A protein and the small-molecule ligand that binds it are described below.
Small molecule (SMILES): CC(=O)N[C@H]1[C@H](O[C@H]2[C@H](O)[C@@H](NC(C)=O)CO[C@@H]2CO[C@@H]2O[C@@H](C)[C@@H](O)[C@@H](O)[C@@H]2O)O[C@H](CO)[C@@H](O[C@@H]2O[C@H](CO)[C@@H](O)[C@H](O)[C@@H]2O)[C@@H]1O

Sequence of chain 1.B:
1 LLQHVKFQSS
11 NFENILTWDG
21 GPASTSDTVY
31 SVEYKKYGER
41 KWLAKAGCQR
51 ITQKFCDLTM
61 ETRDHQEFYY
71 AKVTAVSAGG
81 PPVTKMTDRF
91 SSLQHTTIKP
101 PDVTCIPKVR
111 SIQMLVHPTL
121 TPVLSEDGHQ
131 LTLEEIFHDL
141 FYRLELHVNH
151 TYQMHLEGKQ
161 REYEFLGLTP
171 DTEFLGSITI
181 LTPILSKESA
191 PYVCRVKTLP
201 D

Binding-site contacts:
Ligand atom C2 contacts residue THR151 of chain 1.B at 4.2 Å.
Ligand atom C3 contacts residue THR169 of chain 1.B at 3.6 Å.
Ligand atom O7 contacts residue ASN149 of chain 1.B at 4.5 Å.
Ligand atom C2 contacts residue THR169 of chain 1.B at 4.4 Å.
Ligand atom O4 contacts residue THR169 of chain 1.B at 3.0 Å (h-bond).
Ligand atom C6 contacts residue GLY167 of chain 1.B at 4.4 Å.
Ligand atom O5 contacts residue VAL148 of chain 1.B at 3.5 Å.
Ligand atom C3 contacts residue ASN149 of chain 1.B at 3.7 Å.
Ligand atom C1 contacts residue TYR152 of chain 1.B at 4.2 Å (hydrophobic).
Ligand atom C1 contacts residue VAL148 of chain 1.B at 4.1 Å (hydrophobic).
Ligand atom C6 contacts residue TYR152 of chain 1.B at 3.9 Å (hydrophobic).
Ligand atom O3 contacts residue THR169 of chain 1.B at 2.7 Å (h-bond).
Ligand atom O3 contacts residue PHE174 of chain 1.B at 4.4 Å.
Ligand atom O4 contacts residue LEU168 of chain 1.B at 4.0 Å.
Ligand atom O5 contacts residue TYR152 of chain 1.B at 3.9 Å.
Ligand atom N2 contacts residue THR151 of chain 1.B at 3.7 Å.
Ligand atom O3 contacts residue THR172 of chain 1.B at 3.3 Å.
Ligand atom C2 contacts residue ASN149 of chain 1.B at 2.4 Å.
Ligand atom O4 contacts residue GLY167 of chain 1.B at 4.4 Å.
Ligand atom C1 contacts residue THR151 of chain 1.B at 3.8 Å.
Ligand atom C4 contacts residue ASN149 of chain 1.B at 4.2 Å.
Ligand atom C4 contacts residue PHE174 of chain 1.B at 4.0 Å (hydrophobic).
Ligand atom C4 contacts residue THR169 of chain 1.B at 3.6 Å.
Ligand atom C6 contacts residue LEU168 of chain 1.B at 4.1 Å (hydrophobic).
Ligand atom C1 contacts residue ASN149 of chain 1.B at 1.4 Å.
Ligand atom C5 contacts residue TYR152 of chain 1.B at 3.9 Å (hydrophobic).
Ligand atom C5 contacts residue ASN149 of chain 1.B at 3.7 Å.
Ligand atom O6 contacts residue VAL148 of chain 1.B at 3.9 Å.
Ligand atom C7 contacts residue ASN149 of chain 1.B at 3.9 Å.
Ligand atom C6 contacts residue VAL148 of chain 1.B at 4.5 Å (hydrophobic).
Ligand atom C6 contacts residue TYR152 of chain 1.B at 4.1 Å (hydrophobic).
Ligand atom O5 contacts residue ASN149 of chain 1.B at 2.4 Å (h-bond).
Ligand atom N2 contacts residue ASN149 of chain 1.B at 2.8 Å (h-bond).